Sequence of chain 1.D:
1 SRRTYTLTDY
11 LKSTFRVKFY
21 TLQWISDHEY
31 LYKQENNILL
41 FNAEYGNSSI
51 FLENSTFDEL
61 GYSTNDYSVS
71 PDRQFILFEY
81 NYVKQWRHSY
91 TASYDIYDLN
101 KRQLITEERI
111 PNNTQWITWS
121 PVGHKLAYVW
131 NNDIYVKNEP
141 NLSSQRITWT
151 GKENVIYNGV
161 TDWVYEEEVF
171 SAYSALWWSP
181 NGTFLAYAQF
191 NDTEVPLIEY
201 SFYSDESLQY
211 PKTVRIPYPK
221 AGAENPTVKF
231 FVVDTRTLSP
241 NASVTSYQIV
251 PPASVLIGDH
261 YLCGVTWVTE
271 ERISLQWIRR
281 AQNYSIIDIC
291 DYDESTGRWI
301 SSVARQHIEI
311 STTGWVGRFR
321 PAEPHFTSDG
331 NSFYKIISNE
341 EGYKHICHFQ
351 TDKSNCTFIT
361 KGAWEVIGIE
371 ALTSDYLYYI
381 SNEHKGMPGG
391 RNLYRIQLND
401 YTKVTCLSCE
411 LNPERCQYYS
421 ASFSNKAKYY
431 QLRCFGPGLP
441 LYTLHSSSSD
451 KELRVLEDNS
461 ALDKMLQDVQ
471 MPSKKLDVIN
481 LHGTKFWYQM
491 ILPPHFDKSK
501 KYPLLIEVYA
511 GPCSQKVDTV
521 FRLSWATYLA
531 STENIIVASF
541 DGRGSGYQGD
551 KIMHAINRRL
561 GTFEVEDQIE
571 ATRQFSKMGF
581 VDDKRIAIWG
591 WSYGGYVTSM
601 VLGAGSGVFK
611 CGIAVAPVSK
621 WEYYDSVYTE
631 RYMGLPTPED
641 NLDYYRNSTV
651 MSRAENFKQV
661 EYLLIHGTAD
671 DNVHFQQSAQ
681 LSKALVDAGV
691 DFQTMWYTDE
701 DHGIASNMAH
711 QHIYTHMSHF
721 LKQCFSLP

Binding-site contacts:
Ligand atom C6 contacts residue GLU194 of chain 1.D at 3.2 Å.
Ligand atom O5 contacts residue ASN191 of chain 1.D at 2.4 Å (h-bond).
Ligand atom C8 contacts residue ILE156 of chain 1.D at 3.9 Å (hydrophobic).
Ligand atom C5 contacts residue THR193 of chain 1.D at 3.8 Å.
Ligand atom C2 contacts residue ASN191 of chain 1.D at 2.5 Å.
Ligand atom O7 contacts residue GLN189 of chain 1.D at 4.4 Å.
Ligand atom C1 contacts residue ILE156 of chain 1.D at 4.0 Å (hydrophobic).
Ligand atom N2 contacts residue ASN191 of chain 1.D at 2.9 Å (h-bond).
Ligand atom C8 contacts residue GLN189 of chain 1.D at 4.5 Å.
Ligand atom N2 contacts residue ILE156 of chain 1.D at 3.6 Å.
Ligand atom C4 contacts residue ASN191 of chain 1.D at 4.2 Å.
Ligand atom O7 contacts residue LYS229 of chain 1.D at 3.8 Å.
Ligand atom C1 contacts residue ASN191 of chain 1.D at 1.4 Å.
Ligand atom C5 contacts residue ASN191 of chain 1.D at 3.7 Å.
Ligand atom C7 contacts residue ILE156 of chain 1.D at 3.9 Å (hydrophobic).
Ligand atom C6 contacts residue THR193 of chain 1.D at 4.3 Å.
Ligand atom C1 contacts residue THR193 of chain 1.D at 3.3 Å.
Ligand atom O5 contacts residue THR193 of chain 1.D at 3.6 Å (h-bond).
Ligand atom C3 contacts residue ASN191 of chain 1.D at 3.8 Å.
Ligand atom O7 contacts residue ASN191 of chain 1.D at 3.5 Å (h-bond).
Ligand atom C2 contacts residue ILE156 of chain 1.D at 4.4 Å (hydrophobic).
Ligand atom C7 contacts residue ASN191 of chain 1.D at 3.4 Å.
Ligand atom C8 contacts residue THR150 of chain 1.D at 4.2 Å.
Ligand atom O6 contacts residue GLU194 of chain 1.D at 3.1 Å (salt-bridge).

The small molecule below binds the protein below.
Small molecule (SMILES): CC(=O)N[C@H]1[C@H](O[C@H]2[C@H](O)[C@@H](NC(C)=O)CO[C@@H]2CO)O[C@H](CO)[C@@H](O)[C@@H]1O